Binding-site contacts:
Ligand atom O3 contacts residue VAL296 of chain 22.F at 4.3 Å.
Ligand atom O1B contacts residue SER89 of chain 22.F at 3.5 Å (h-bond).
Ligand atom O4 contacts residue THR291 of chain 22.F at 3.4 Å.
Ligand atom C4 contacts residue TYR72 of chain 22.F at 3.4 Å (hydrophobic).
Ligand atom O1A contacts residue GLY78 of chain 22.F at 3.7 Å.
Ligand atom C3 contacts residue GLY78 of chain 22.F at 4.1 Å.
Ligand atom C11 contacts residue ASP85 of chain 21.F at 4.2 Å.
Ligand atom O3 contacts residue GLY78 of chain 22.F at 3.6 Å.
Ligand atom O4 contacts residue GLY78 of chain 22.F at 3.2 Å.
Ligand atom C6 contacts residue TYR72 of chain 22.F at 3.8 Å (hydrophobic).
Ligand atom C4 contacts residue HIS298 of chain 22.F at 4.0 Å.
Ligand atom O1A contacts residue TYR72 of chain 22.F at 3.1 Å.
Ligand atom C3 contacts residue ARG77 of chain 22.F at 4.1 Å.
Ligand atom C2 contacts residue GLY78 of chain 22.F at 4.1 Å.
Ligand atom O8 contacts residue TYR72 of chain 22.F at 3.9 Å.
Ligand atom O4 contacts residue TYR72 of chain 22.F at 3.8 Å.
Ligand atom C3 contacts residue HIS298 of chain 22.F at 4.1 Å.
Ligand atom C3 contacts residue GLY78 of chain 22.F at 3.9 Å.
Ligand atom O1A contacts residue ARG77 of chain 22.F at 3.0 Å (salt-bridge).
Ligand atom N5 contacts residue TYR72 of chain 22.F at 3.0 Å (h-bond).
Ligand atom O6 contacts residue ASN93 of chain 22.F at 3.0 Å (h-bond).
Ligand atom O4 contacts residue ILE79 of chain 22.F at 3.6 Å (h-bond).
Ligand atom C3 contacts residue VAL296 of chain 22.F at 3.7 Å (hydrophobic).
Ligand atom O1A contacts residue SER89 of chain 22.F at 4.1 Å.
Ligand atom C5 contacts residue ASN93 of chain 22.F at 4.1 Å.
Ligand atom C1 contacts residue ARG77 of chain 22.F at 3.1 Å.
Ligand atom O1B contacts residue ARG77 of chain 22.F at 2.5 Å (salt-bridge).
Ligand atom C4 contacts residue GLY78 of chain 22.F at 3.4 Å.
Ligand atom O8 contacts residue ARG77 of chain 22.F at 3.1 Å (salt-bridge).
Ligand atom O4 contacts residue HIS298 of chain 22.F at 3.0 Å (h-bond).
Ligand atom O8 contacts residue GLU87 of chain 22.F at 3.9 Å.
Ligand atom C10 contacts residue TYR72 of chain 22.F at 4.1 Å (hydrophobic).
Ligand atom O4 contacts residue ASN80 of chain 22.F at 4.0 Å.
Ligand atom C6 contacts residue ASN93 of chain 22.F at 3.1 Å.
Ligand atom C1 contacts residue TYR72 of chain 22.F at 4.0 Å (hydrophobic).
Ligand atom C5 contacts residue TYR72 of chain 22.F at 3.5 Å (hydrophobic).
Ligand atom C1 contacts residue SER89 of chain 22.F at 4.2 Å.
Ligand atom C6 contacts residue ARG77 of chain 22.F at 4.3 Å.
Ligand atom C8 contacts residue ARG77 of chain 22.F at 4.1 Å.
Ligand atom C1 contacts residue GLY78 of chain 22.F at 4.1 Å.

A protein and the small-molecule ligand that binds it are described below.
Small molecule (SMILES): CC(=O)N[C@@H]1[C@@H](O[C@@H]2O[C@H](CO)[C@H](O)[C@H](O[C@]3(C(=O)O)C[C@H](O)[C@@H](NC(C)=O)[C@H]([C@H](O)[C@H](O)CO)O3)[C@H]2O)[C@H](O)[C@@H](CO[C@]2(C(=O)O)C[C@H](O)[C@@H](NC(C)=O)[C@H]([C@H](O)[C@H](O)CO)O2)O[C@H]1O

Sequence of chain 21.F:
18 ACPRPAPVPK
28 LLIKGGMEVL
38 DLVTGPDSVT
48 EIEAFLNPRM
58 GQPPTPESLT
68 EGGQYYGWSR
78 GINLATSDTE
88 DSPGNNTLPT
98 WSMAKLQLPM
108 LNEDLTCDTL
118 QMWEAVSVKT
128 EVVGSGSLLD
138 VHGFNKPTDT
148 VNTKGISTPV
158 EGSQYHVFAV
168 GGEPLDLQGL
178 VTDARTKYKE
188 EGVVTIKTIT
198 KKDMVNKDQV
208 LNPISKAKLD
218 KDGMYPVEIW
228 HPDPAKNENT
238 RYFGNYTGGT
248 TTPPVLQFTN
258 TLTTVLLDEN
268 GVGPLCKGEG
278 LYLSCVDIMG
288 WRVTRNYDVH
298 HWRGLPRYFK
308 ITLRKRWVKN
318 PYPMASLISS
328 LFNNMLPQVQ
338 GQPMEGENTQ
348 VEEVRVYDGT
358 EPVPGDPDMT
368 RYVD

Sequence of chain 22.F:
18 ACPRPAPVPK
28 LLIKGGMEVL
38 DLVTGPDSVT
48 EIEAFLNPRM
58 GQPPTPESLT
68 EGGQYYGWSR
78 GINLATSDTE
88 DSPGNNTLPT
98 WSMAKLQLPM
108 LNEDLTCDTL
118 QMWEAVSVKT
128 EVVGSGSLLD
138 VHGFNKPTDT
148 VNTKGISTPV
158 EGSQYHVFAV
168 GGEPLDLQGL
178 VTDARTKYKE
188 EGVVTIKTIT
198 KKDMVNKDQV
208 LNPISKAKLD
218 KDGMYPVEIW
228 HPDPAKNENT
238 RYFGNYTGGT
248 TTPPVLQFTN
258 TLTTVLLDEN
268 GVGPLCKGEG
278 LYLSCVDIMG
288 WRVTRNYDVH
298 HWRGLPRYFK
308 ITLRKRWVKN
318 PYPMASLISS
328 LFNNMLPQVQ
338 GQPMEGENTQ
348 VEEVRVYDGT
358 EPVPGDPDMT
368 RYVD